The protein below binds the small molecule below.
Small molecule (SMILES): CN(C)S(=O)(=O)c1cc(O)c(O)c2c1CN(Cc1ccc(F)c(Cl)c1)C2=O

Binding-site contacts:
Ligand atom CAP contacts residue MG1 of chain 2.K at 3.0 Å.
Ligand atom CAS contacts residue GLU224 of chain 2.A at 3.6 Å.
Ligand atom CAS contacts residue ASP131 of chain 2.A at 4.2 Å.
Ligand atom CAS contacts residue MG1 of chain 2.K at 3.0 Å.
Ligand atom OAC contacts residue GLU224 of chain 2.A at 2.9 Å (salt-bridge).
Ligand atom CL contacts residue GLN218 of chain 2.A at 3.8 Å.
Ligand atom CAM contacts residue PRO217 of chain 2.A at 3.4 Å (hydrophobic).
Ligand atom CAU contacts residue PRO217 of chain 2.A at 3.5 Å (hydrophobic).
Ligand atom OAF contacts residue ASP131 of chain 2.A at 3.8 Å.
Ligand atom CAX contacts residue GLU224 of chain 2.A at 3.8 Å.
Ligand atom NAZ contacts residue PRO217 of chain 2.A at 4.1 Å.
Ligand atom OAF contacts residue MG1 of chain 2.J at 1.8 Å.
Ligand atom OAG contacts residue TYR132 of chain 2.A at 4.1 Å.
Ligand atom CAT contacts residue PRO217 of chain 2.A at 3.8 Å (hydrophobic).
Ligand atom OAC contacts residue MG1 of chain 2.K at 2.1 Å.
Ligand atom OAG contacts residue MG1 of chain 2.K at 1.9 Å.
Ligand atom CAR contacts residue PRO217 of chain 2.A at 3.7 Å (hydrophobic).
Ligand atom CAL contacts residue SO41 of chain 2.L at 4.0 Å.
Ligand atom SBA contacts residue SO41 of chain 2.L at 4.1 Å.
Ligand atom CAQ contacts residue ASP188 of chain 2.A at 3.4 Å.
Ligand atom OAF contacts residue ASP188 of chain 2.A at 2.7 Å (salt-bridge).
Ligand atom CL contacts residue GLU224 of chain 2.A at 3.6 Å.
Ligand atom OAG contacts residue GLU224 of chain 2.A at 2.9 Å (salt-bridge).
Ligand atom CL contacts residue PRO217 of chain 2.A at 3.7 Å.
Ligand atom CAP contacts residue PRO217 of chain 2.A at 4.1 Å (hydrophobic).
Ligand atom OAE contacts residue TYR215 of chain 2.A at 3.5 Å.
Ligand atom OAE contacts residue SO41 of chain 2.L at 2.9 Å (h-bond).
Ligand atom CAK contacts residue PRO217 of chain 2.A at 3.9 Å (hydrophobic).
Ligand atom OAG contacts residue MG1 of chain 2.J at 2.3 Å.
Ligand atom CAQ contacts residue MG1 of chain 2.J at 2.7 Å.
Ligand atom CAX contacts residue MG1 of chain 2.K at 3.3 Å.
Ligand atom CAJ contacts residue PRO217 of chain 2.A at 3.9 Å (hydrophobic).
Ligand atom CAO contacts residue PRO217 of chain 2.A at 3.9 Å (hydrophobic).
Ligand atom CAL contacts residue MG1 of chain 2.J at 4.0 Å.
Ligand atom OAG contacts residue ASP188 of chain 2.A at 3.6 Å (salt-bridge).
Ligand atom CAS contacts residue MG1 of chain 2.J at 2.9 Å.
Ligand atom CAP contacts residue GLU224 of chain 2.A at 3.6 Å.
Ligand atom OAG contacts residue ASP131 of chain 2.A at 2.8 Å (salt-bridge).
Ligand atom FAH contacts residue GLN218 of chain 2.A at 3.5 Å.
Ligand atom CAS contacts residue ASP188 of chain 2.A at 3.8 Å.

Sequence of chain 2.A:
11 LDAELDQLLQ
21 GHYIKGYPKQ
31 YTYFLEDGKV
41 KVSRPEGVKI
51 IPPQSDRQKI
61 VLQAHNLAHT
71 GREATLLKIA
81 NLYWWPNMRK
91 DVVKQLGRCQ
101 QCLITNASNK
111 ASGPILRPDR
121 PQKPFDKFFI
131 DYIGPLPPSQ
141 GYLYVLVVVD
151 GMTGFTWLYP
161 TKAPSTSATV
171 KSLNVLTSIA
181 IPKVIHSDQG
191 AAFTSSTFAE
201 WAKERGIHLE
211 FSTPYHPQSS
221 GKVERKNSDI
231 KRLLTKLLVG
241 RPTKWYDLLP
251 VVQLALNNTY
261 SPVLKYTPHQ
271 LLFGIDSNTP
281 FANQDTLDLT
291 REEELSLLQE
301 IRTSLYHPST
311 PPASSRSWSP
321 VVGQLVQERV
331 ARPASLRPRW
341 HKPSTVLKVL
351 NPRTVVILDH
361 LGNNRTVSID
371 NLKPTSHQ